This small molecule binds to this protein.
Small molecule (SMILES): CC(=O)N[C@H]1[C@H](O[C@H]2[C@H](O)[C@@H](NC(C)=O)CO[C@@H]2CO)O[C@H](CO)[C@@H](O[C@@H]2O[C@H](CO[C@H]3O[C@H](CO)[C@@H](O)[C@H](O[C@H]4O[C@H](CO)[C@@H](O)[C@H](O)[C@@H]4O)[C@@H]3O)[C@@H](O)[C@H](O[C@H]3O[C@H](CO)[C@@H](O)[C@H](O)[C@@H]3O)[C@@H]2O)[C@@H]1O

Binding-site contacts:
Ligand atom C6 contacts residue TYR261 of chain 1.C at 3.5 Å (hydrophobic).
Ligand atom N2 contacts residue SER272 of chain 1.C at 3.5 Å (h-bond).
Ligand atom O2 contacts residue ARG220 of chain 1.C at 2.7 Å (salt-bridge).
Ligand atom C7 contacts residue ALA222 of chain 1.C at 4.0 Å (hydrophobic).
Ligand atom C8 contacts residue LEU273 of chain 1.C at 3.2 Å (hydrophobic).
Ligand atom C6 contacts residue SER223 of chain 1.C at 3.8 Å.
Ligand atom C1 contacts residue TYR226 of chain 1.C at 4.0 Å (hydrophobic).
Ligand atom C1 contacts residue SER272 of chain 1.C at 4.0 Å.
Ligand atom O4 contacts residue GLN221 of chain 1.C at 3.6 Å.
Ligand atom C3 contacts residue SER272 of chain 1.C at 3.6 Å.
Ligand atom C2 contacts residue ASN275 of chain 1.C at 2.1 Å.
Ligand atom O5 contacts residue TYR261 of chain 1.C at 3.9 Å.
Ligand atom C7 contacts residue SER272 of chain 1.C at 3.8 Å.
Ligand atom C3 contacts residue ASN275 of chain 1.C at 3.5 Å.
Ligand atom O4 contacts residue SER223 of chain 1.C at 3.6 Å (h-bond).
Ligand atom O4 contacts residue ALA222 of chain 1.C at 3.0 Å (h-bond).
Ligand atom C5 contacts residue TYR226 of chain 1.C at 3.9 Å (hydrophobic).
Ligand atom C2 contacts residue SER272 of chain 1.C at 3.9 Å.
Ligand atom C6 contacts residue TYR226 of chain 1.C at 3.8 Å (hydrophobic).
Ligand atom C3 contacts residue TYR226 of chain 1.C at 3.6 Å (hydrophobic).
Ligand atom O2 contacts residue GLN221 of chain 1.C at 3.9 Å.
Ligand atom O3 contacts residue ALA222 of chain 1.C at 3.4 Å.
Ligand atom C5 contacts residue ASN275 of chain 1.C at 3.6 Å.
Ligand atom C1 contacts residue ARG220 of chain 1.C at 3.4 Å.
Ligand atom C2 contacts residue ARG220 of chain 1.C at 3.5 Å.
Ligand atom C7 contacts residue TYR226 of chain 1.C at 4.1 Å (hydrophobic).
Ligand atom O5 contacts residue ASN275 of chain 1.C at 2.4 Å (h-bond).
Ligand atom C8 contacts residue SER272 of chain 1.C at 3.7 Å.
Ligand atom C1 contacts residue ASN275 of chain 1.C at 1.4 Å.
Ligand atom O7 contacts residue ALA222 of chain 1.C at 3.2 Å.
Ligand atom N2 contacts residue ASN275 of chain 1.C at 2.5 Å (h-bond).
Ligand atom C8 contacts residue TYR274 of chain 1.C at 4.0 Å (hydrophobic).
Ligand atom C4 contacts residue TYR226 of chain 1.C at 4.1 Å (hydrophobic).
Ligand atom O6 contacts residue SER223 of chain 1.C at 3.9 Å.
Ligand atom O6 contacts residue ARG220 of chain 1.C at 3.5 Å (salt-bridge).
Ligand atom O6 contacts residue TYR226 of chain 1.C at 3.2 Å.
Ligand atom C7 contacts residue ASN275 of chain 1.C at 3.5 Å.
Ligand atom O5 contacts residue ARG220 of chain 1.C at 3.1 Å (salt-bridge).
Ligand atom O7 contacts residue TYR226 of chain 1.C at 3.1 Å.
Ligand atom C4 contacts residue ASN275 of chain 1.C at 4.1 Å.

Sequence of chain 1.C:
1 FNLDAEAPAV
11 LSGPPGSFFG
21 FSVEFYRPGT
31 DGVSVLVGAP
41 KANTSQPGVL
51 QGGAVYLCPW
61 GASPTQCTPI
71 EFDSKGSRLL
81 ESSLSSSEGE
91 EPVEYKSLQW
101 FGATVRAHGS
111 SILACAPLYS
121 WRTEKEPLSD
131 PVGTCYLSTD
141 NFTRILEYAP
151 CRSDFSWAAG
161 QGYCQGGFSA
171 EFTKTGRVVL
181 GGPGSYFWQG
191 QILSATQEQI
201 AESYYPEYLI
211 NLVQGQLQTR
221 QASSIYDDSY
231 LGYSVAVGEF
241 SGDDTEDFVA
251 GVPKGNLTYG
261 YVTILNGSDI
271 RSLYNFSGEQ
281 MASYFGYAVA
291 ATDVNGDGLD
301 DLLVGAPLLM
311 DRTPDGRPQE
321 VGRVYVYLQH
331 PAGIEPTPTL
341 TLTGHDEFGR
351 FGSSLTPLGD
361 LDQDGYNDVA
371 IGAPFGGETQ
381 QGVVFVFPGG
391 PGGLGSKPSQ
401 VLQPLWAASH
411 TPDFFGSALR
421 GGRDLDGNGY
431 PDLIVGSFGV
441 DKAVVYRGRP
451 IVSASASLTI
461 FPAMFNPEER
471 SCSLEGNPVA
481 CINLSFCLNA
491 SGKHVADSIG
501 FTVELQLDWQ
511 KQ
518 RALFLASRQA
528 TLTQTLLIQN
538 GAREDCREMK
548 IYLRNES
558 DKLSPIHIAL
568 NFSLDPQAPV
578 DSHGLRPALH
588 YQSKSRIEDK